This protein binds this small molecule.
Small molecule (SMILES): CC(=O)N[C@@H]1[C@@H](O)[C@H](O)[C@@H](CO)O[C@H]1O

Sequence of chain 1.B:
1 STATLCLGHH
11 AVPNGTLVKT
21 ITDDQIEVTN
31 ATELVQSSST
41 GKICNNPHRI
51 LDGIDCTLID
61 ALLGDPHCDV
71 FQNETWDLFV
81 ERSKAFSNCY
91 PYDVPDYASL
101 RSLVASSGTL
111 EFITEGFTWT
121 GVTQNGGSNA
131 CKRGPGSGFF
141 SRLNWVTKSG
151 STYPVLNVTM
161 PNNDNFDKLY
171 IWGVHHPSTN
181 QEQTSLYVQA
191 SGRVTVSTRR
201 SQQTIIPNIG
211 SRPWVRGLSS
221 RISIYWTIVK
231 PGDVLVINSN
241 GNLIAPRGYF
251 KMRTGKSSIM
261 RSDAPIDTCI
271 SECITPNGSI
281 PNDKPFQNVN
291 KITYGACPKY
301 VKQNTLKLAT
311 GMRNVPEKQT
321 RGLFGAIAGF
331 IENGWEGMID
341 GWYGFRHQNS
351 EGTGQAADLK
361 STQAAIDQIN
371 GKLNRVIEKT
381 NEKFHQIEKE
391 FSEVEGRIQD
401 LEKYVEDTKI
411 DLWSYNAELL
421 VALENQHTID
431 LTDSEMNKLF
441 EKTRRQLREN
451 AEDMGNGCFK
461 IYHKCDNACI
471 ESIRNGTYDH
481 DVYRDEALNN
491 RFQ

Binding-site contacts:
Ligand atom N2 contacts residue ASN73 of chain 1.B at 2.9 Å (h-bond).
Ligand atom C8 contacts residue ASN73 of chain 1.B at 3.4 Å.
Ligand atom C1 contacts residue ASN73 of chain 1.B at 1.4 Å.
Ligand atom C7 contacts residue ASN73 of chain 1.B at 3.5 Å.
Ligand atom C8 contacts residue ARG142 of chain 1.B at 4.0 Å.
Ligand atom C4 contacts residue ASN73 of chain 1.B at 4.3 Å.
Ligand atom C2 contacts residue ASN73 of chain 1.B at 2.5 Å.
Ligand atom O5 contacts residue ASN73 of chain 1.B at 2.4 Å (h-bond).
Ligand atom C7 contacts residue PHE112 of chain 1.B at 4.3 Å (hydrophobic).
Ligand atom C2 contacts residue PHE112 of chain 1.B at 4.4 Å (hydrophobic).
Ligand atom C5 contacts residue ASN73 of chain 1.B at 3.7 Å.
Ligand atom N2 contacts residue PHE112 of chain 1.B at 3.5 Å (h-bond).
Ligand atom C3 contacts residue ASN73 of chain 1.B at 3.8 Å.